Binding-site contacts:
Ligand atom O1 contacts residue ARG70 of chain 2.E at 2.8 Å (salt-bridge).
Ligand atom N contacts residue LEU67 of chain 2.E at 2.9 Å.
Ligand atom N3 contacts residue ALA11 of chain 2.E at 3.5 Å.
Ligand atom C12 contacts residue LEU33 of chain 2.E at 2.7 Å (hydrophobic).
Ligand atom O2 contacts residue PHE36 of chain 2.E at 3.3 Å.
Ligand atom C4 contacts residue ASP32 of chain 2.E at 3.6 Å.
Ligand atom C2 contacts residue VAL10 of chain 2.E at 3.6 Å (hydrophobic).
Ligand atom O contacts residue LEU33 of chain 2.E at 3.6 Å.
Ligand atom N5 contacts residue LEU25 of chain 2.E at 3.7 Å.
Ligand atom N3 contacts residue ASP32 of chain 2.E at 2.9 Å (salt-bridge).
Ligand atom C6 contacts residue NDP1 of chain 2.Y at 3.5 Å.
Ligand atom N1 contacts residue VAL10 of chain 2.E at 3.7 Å.
Ligand atom N8 contacts residue NDP1 of chain 2.Y at 3.5 Å (h-bond).
Ligand atom O1 contacts residue SER37 of chain 2.E at 3.0 Å (h-bond).
Ligand atom N1 contacts residue PHE36 of chain 2.E at 3.5 Å.
Ligand atom N8 contacts residue CYS113 of chain 2.E at 3.2 Å (h-bond).
Ligand atom N8 contacts residue PHE36 of chain 2.E at 3.6 Å.
Ligand atom CA contacts residue LEU67 of chain 2.E at 3.1 Å (hydrophobic).
Ligand atom O2 contacts residue ARG70 of chain 2.E at 2.4 Å (salt-bridge).
Ligand atom CT contacts residue SER37 of chain 2.E at 3.6 Å.
Ligand atom C16 contacts residue ILE62 of chain 2.E at 3.0 Å (hydrophobic).
Ligand atom CT contacts residue LEU67 of chain 2.E at 3.4 Å (hydrophobic).
Ligand atom O2 contacts residue SER37 of chain 2.E at 3.4 Å.
Ligand atom NA2 contacts residue VAL9 of chain 2.E at 3.6 Å.
Ligand atom N1 contacts residue NDP1 of chain 2.Y at 3.5 Å (h-bond).
Ligand atom O4 contacts residue ASP32 of chain 2.E at 3.3 Å (salt-bridge).
Ligand atom C7 contacts residue NDP1 of chain 2.Y at 3.1 Å.
Ligand atom C8A contacts residue PHE36 of chain 2.E at 3.6 Å (hydrophobic).
Ligand atom C8A contacts residue NDP1 of chain 2.Y at 3.2 Å.
Ligand atom O2 contacts residue LEU67 of chain 2.E at 3.4 Å.
Ligand atom NA2 contacts residue THR134 of chain 2.E at 3.8 Å.
Ligand atom C7 contacts residue CYS113 of chain 2.E at 3.4 Å (hydrophobic).
Ligand atom CT contacts residue ARG70 of chain 2.E at 3.2 Å.
Ligand atom NA2 contacts residue ASP32 of chain 2.E at 3.8 Å.
Ligand atom C contacts residue LEU33 of chain 2.E at 3.7 Å (hydrophobic).
Ligand atom C15 contacts residue ILE62 of chain 2.E at 2.9 Å (hydrophobic).
Ligand atom C11 contacts residue LEU33 of chain 2.E at 3.6 Å (hydrophobic).
Ligand atom C13 contacts residue LEU33 of chain 2.E at 3.5 Å (hydrophobic).
Ligand atom NA2 contacts residue VAL10 of chain 2.E at 2.9 Å (h-bond).
Ligand atom C4A contacts residue NDP1 of chain 2.Y at 3.4 Å.

Sequence of chain 2.E:
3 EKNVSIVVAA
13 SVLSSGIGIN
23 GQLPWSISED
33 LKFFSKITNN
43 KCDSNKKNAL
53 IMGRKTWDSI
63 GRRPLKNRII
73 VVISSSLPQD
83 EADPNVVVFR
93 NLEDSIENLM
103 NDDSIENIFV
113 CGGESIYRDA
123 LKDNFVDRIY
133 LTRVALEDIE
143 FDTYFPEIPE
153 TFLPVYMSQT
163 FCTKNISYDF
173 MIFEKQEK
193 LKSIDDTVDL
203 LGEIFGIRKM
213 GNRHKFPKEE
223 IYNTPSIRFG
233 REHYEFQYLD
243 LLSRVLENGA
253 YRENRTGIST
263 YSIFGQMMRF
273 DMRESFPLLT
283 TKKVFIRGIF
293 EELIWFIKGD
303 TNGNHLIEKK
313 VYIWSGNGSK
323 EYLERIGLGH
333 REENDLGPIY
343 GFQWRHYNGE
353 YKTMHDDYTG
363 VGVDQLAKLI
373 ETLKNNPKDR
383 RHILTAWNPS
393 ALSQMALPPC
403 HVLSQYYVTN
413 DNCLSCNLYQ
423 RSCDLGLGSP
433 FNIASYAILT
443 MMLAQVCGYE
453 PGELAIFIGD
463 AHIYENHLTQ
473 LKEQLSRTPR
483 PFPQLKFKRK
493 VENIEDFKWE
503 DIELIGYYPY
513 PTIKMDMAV

A protein and the small-molecule ligand that binds it are described below.
Small molecule (SMILES): Nc1nc(=O)c2c([nH]1)NCC(CNc1ccc(C(=O)N[C@@H](CCC(=O)O)C(=O)O)cc1)=N2